A small-molecule ligand and the protein it binds are described below.
Small molecule (SMILES): CC(=O)N[C@@H]1[C@@H](O)[C@H](O)[C@@H](CO)O[C@H]1O

Binding-site contacts:
Ligand atom C3 contacts residue ASN320 of chain 1.B at 3.8 Å.
Ligand atom N2 contacts residue ASN320 of chain 1.B at 3.1 Å (h-bond).
Ligand atom C6 contacts residue ASN320 of chain 1.B at 4.3 Å.
Ligand atom C5 contacts residue ASN320 of chain 1.B at 3.5 Å.
Ligand atom C4 contacts residue ASN320 of chain 1.B at 4.1 Å.
Ligand atom C2 contacts residue ASN320 of chain 1.B at 2.5 Å.
Ligand atom O5 contacts residue ASN320 of chain 1.B at 2.1 Å (h-bond).
Ligand atom C1 contacts residue ASN320 of chain 1.B at 1.5 Å.
Ligand atom C7 contacts residue ASN320 of chain 1.B at 3.4 Å.
Ligand atom O7 contacts residue ASN320 of chain 1.B at 3.3 Å (h-bond).

Sequence of chain 1.B:
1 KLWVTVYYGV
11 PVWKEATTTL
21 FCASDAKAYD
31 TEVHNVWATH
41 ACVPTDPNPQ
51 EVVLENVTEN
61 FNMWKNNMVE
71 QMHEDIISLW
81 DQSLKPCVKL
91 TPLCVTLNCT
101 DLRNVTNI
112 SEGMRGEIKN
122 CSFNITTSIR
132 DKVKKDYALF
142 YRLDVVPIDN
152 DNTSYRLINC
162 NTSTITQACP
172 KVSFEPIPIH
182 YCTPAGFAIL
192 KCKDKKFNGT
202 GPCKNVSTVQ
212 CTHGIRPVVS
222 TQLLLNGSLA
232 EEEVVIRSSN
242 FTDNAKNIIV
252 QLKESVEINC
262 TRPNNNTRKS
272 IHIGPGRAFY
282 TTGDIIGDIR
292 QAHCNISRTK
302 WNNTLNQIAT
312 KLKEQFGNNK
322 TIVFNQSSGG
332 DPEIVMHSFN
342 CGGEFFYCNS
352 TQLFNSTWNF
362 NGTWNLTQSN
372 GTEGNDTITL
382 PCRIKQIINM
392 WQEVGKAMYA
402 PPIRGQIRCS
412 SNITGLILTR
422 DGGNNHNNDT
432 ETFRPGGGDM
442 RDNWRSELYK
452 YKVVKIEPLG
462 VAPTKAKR